The small molecule below binds the protein below.
Small molecule (SMILES): CC(=O)N[C@H]1[C@H](O[C@H]2[C@H](O)[C@@H](NC(C)=O)CO[C@@H]2CO)O[C@H](CO)[C@@H](O)[C@@H]1O

Binding-site contacts:
Ligand atom C8 contacts residue ASP290 of chain 1.E at 3.0 Å.
Ligand atom N2 contacts residue ASN118 of chain 1.E at 2.9 Å (h-bond).
Ligand atom O7 contacts residue TYR135 of chain 1.E at 3.8 Å.
Ligand atom C8 contacts residue VAL104 of chain 1.E at 4.2 Å (hydrophobic).
Ligand atom C7 contacts residue ASN106 of chain 1.E at 4.5 Å.
Ligand atom O4 contacts residue TYR135 of chain 1.E at 4.4 Å.
Ligand atom N2 contacts residue TYR135 of chain 1.E at 4.3 Å.
Ligand atom C1 contacts residue TYR135 of chain 1.E at 3.6 Å (hydrophobic).
Ligand atom C2 contacts residue ASP290 of chain 1.E at 4.0 Å.
Ligand atom N2 contacts residue LEU137 of chain 1.E at 4.5 Å.
Ligand atom C1 contacts residue ASN118 of chain 1.E at 1.4 Å.
Ligand atom O7 contacts residue ASN118 of chain 1.E at 3.0 Å (h-bond).
Ligand atom C4 contacts residue TYR135 of chain 1.E at 4.4 Å (hydrophobic).
Ligand atom C3 contacts residue ASN118 of chain 1.E at 3.8 Å.
Ligand atom O7 contacts residue ASN106 of chain 1.E at 4.1 Å.
Ligand atom C7 contacts residue LEU137 of chain 1.E at 4.3 Å (hydrophobic).
Ligand atom C4 contacts residue ASN118 of chain 1.E at 4.2 Å.
Ligand atom O5 contacts residue TYR135 of chain 1.E at 4.1 Å.
Ligand atom C7 contacts residue ASP290 of chain 1.E at 3.4 Å.
Ligand atom N2 contacts residue ASP290 of chain 1.E at 2.9 Å (salt-bridge).
Ligand atom C2 contacts residue ASN118 of chain 1.E at 2.5 Å.
Ligand atom C5 contacts residue ASN118 of chain 1.E at 3.7 Å.
Ligand atom C8 contacts residue ASN118 of chain 1.E at 4.3 Å.
Ligand atom C5 contacts residue TYR135 of chain 1.E at 4.1 Å (hydrophobic).
Ligand atom O5 contacts residue ASN118 of chain 1.E at 2.4 Å (h-bond).
Ligand atom C3 contacts residue TYR135 of chain 1.E at 3.9 Å (hydrophobic).
Ligand atom O3 contacts residue ASP290 of chain 1.E at 3.6 Å (salt-bridge).
Ligand atom C7 contacts residue ASN118 of chain 1.E at 3.1 Å.
Ligand atom O7 contacts residue VAL104 of chain 1.E at 4.4 Å.
Ligand atom C8 contacts residue LEU137 of chain 1.E at 4.1 Å (hydrophobic).
Ligand atom C3 contacts residue ASP290 of chain 1.E at 4.0 Å.
Ligand atom C2 contacts residue TYR135 of chain 1.E at 4.2 Å (hydrophobic).

Sequence of chain 1.E:
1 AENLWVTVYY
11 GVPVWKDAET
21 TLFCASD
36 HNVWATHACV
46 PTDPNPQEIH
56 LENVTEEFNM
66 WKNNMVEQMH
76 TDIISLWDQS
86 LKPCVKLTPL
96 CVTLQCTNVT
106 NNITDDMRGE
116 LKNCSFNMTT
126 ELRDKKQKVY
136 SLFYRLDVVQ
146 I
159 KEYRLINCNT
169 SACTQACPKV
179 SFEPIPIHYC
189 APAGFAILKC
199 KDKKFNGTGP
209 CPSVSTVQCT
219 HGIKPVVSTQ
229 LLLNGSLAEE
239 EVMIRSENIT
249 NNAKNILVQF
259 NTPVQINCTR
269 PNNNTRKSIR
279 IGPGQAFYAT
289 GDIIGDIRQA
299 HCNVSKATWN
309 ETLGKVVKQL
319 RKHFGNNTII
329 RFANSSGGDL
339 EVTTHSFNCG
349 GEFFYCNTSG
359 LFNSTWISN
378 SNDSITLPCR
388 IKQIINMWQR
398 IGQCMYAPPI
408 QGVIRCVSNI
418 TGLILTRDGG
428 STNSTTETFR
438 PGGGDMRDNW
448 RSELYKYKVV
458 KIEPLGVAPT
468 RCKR